Binding-site contacts:
Ligand atom O3 contacts residue THR62 of chain 1.G at 4.3 Å.
Ligand atom O3 contacts residue ALA67 of chain 1.G at 4.1 Å.
Ligand atom P contacts residue SER68 of chain 1.G at 2.5 Å.
Ligand atom O4 contacts residue SER69 of chain 1.G at 4.0 Å.
Ligand atom O3 contacts residue SER69 of chain 1.G at 3.2 Å (h-bond).
Ligand atom P contacts residue SER69 of chain 1.G at 4.3 Å.
Ligand atom O3 contacts residue SER68 of chain 1.G at 1.4 Å.
Ligand atom N contacts residue SER68 of chain 1.G at 3.9 Å.
Ligand atom O1 contacts residue THR62 of chain 1.G at 4.4 Å.
Ligand atom O4 contacts residue SER68 of chain 1.G at 3.1 Å.
Ligand atom O1 contacts residue SER68 of chain 1.G at 2.9 Å.
Ligand atom CA contacts residue SER68 of chain 1.G at 4.5 Å.
Ligand atom O2 contacts residue SER68 of chain 1.G at 3.8 Å.

Sequence of chain 1.G:
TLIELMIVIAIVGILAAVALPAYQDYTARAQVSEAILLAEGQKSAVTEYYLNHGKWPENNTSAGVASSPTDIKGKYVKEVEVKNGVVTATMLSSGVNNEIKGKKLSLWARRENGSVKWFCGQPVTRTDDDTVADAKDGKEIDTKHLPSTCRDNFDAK

This protein binds this small molecule.
Small molecule (SMILES): NCCOP(=O)(O)O